Binding-site contacts:
Ligand atom C8 contacts residue GLN295 of chain 1.B at 3.2 Å.
Ligand atom O2 contacts residue MET283 of chain 1.B at 2.9 Å (h-bond).
Ligand atom O4 contacts residue MET199 of chain 1.B at 3.4 Å.
Ligand atom C10 contacts residue GLN295 of chain 1.B at 3.8 Å.
Ligand atom C24 contacts residue MET199 of chain 1.B at 3.8 Å (hydrophobic).
Ligand atom C5 contacts residue PHE298 of chain 1.B at 3.7 Å (hydrophobic).
Ligand atom C7 contacts residue PHE298 of chain 1.B at 3.6 Å (hydrophobic).
Ligand atom C27 contacts residue ASP244 of chain 1.B at 3.8 Å.
Ligand atom O3 contacts residue PHE298 of chain 1.B at 3.6 Å.
Ligand atom C26 contacts residue HIS86 of chain 1.B at 3.6 Å.
Ligand atom C2 contacts residue PHE298 of chain 1.B at 3.6 Å (hydrophobic).
Ligand atom C4 contacts residue TYR85 of chain 1.B at 3.9 Å (hydrophobic).
Ligand atom N1 contacts residue MET283 of chain 1.B at 3.0 Å (h-bond).
Ligand atom C10 contacts residue SER294 of chain 1.B at 3.8 Å.
Ligand atom O2 contacts residue SER294 of chain 1.B at 2.9 Å.
Ligand atom C6 contacts residue PHE298 of chain 1.B at 3.8 Å (hydrophobic).
Ligand atom O1 contacts residue ILE262 of chain 1.B at 3.8 Å.
Ligand atom C12 contacts residue PHE298 of chain 1.B at 3.9 Å (hydrophobic).
Ligand atom N1 contacts residue SER294 of chain 1.B at 3.8 Å.
Ligand atom N1 contacts residue PHE298 of chain 1.B at 3.5 Å.
Ligand atom C9 contacts residue GLN295 of chain 1.B at 3.1 Å.
Ligand atom C1 contacts residue ASN247 of chain 1.B at 3.5 Å.
Ligand atom C23 contacts residue EDO1 of chain 1.W at 3.9 Å.
Ligand atom C1 contacts residue THR259 of chain 1.B at 3.9 Å.
Ligand atom C1 contacts residue ILE262 of chain 1.B at 3.8 Å (hydrophobic).
Ligand atom C29 contacts residue LEU245 of chain 1.B at 3.4 Å (hydrophobic).
Ligand atom C11 contacts residue SER294 of chain 1.B at 3.2 Å.
Ligand atom O1 contacts residue GLN295 of chain 1.B at 3.5 Å (h-bond).
Ligand atom C22 contacts residue MET283 of chain 1.B at 3.6 Å (hydrophobic).
Ligand atom C28 contacts residue ASP244 of chain 1.B at 3.5 Å.
Ligand atom C3 contacts residue PHE298 of chain 1.B at 3.8 Å (hydrophobic).
Ligand atom O2 contacts residue GLN295 of chain 1.B at 3.7 Å.
Ligand atom C10 contacts residue MET283 of chain 1.B at 3.0 Å (hydrophobic).
Ligand atom C3 contacts residue TYR85 of chain 1.B at 3.8 Å (hydrophobic).
Ligand atom C11 contacts residue MET283 of chain 1.B at 3.1 Å (hydrophobic).
Ligand atom C3 contacts residue ASN247 of chain 1.B at 3.7 Å.
Ligand atom C11 contacts residue PHE298 of chain 1.B at 3.7 Å (hydrophobic).
Ligand atom O3 contacts residue GLY297 of chain 1.B at 3.7 Å.
Ligand atom C22 contacts residue EDO1 of chain 1.W at 3.7 Å.
Ligand atom C28 contacts residue LEU245 of chain 1.B at 3.9 Å (hydrophobic).

This small molecule binds to this protein.
Small molecule (SMILES): COc1ccc(C2=NN(C3CCCCCC3)C(=O)[C@@H]3CC=CC[C@H]23)cc1C#CC(=O)NCc1ccco1

Sequence of chain 1.B:
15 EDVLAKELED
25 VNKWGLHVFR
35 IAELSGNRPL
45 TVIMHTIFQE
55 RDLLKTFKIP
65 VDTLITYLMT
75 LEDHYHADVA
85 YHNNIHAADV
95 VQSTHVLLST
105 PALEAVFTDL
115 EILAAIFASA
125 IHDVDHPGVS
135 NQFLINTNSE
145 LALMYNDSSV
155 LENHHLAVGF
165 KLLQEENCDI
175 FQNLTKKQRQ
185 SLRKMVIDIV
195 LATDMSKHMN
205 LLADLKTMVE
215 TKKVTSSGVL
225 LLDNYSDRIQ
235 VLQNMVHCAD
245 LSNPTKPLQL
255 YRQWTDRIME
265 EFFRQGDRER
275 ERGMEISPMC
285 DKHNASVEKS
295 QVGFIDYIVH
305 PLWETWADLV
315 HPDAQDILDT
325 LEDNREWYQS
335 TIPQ